Sequence of chain 1.C:
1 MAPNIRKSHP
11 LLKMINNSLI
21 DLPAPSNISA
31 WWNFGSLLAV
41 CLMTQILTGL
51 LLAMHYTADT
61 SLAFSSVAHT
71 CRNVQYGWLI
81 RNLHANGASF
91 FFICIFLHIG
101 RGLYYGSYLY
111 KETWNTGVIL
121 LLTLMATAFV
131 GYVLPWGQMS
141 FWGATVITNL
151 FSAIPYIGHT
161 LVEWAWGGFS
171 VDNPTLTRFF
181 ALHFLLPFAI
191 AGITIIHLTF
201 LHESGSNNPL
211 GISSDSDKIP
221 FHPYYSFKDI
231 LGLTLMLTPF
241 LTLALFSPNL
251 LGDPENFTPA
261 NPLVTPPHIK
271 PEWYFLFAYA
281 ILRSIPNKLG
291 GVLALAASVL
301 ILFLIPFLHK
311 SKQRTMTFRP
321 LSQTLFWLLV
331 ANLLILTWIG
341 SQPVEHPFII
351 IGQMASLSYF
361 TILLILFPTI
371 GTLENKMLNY

This protein binds this small molecule.
Small molecule (SMILES): COc1nn(C)c(=O)n1-c1cccc2ccc(C#CC(C)(C)C)cc12

Binding-site contacts:
Ligand atom N4 contacts residue PHE129 of chain 1.C at 3.6 Å.
Ligand atom CAC contacts residue ILE147 of chain 1.C at 3.8 Å (hydrophobic).
Ligand atom O6 contacts residue PHE275 of chain 1.C at 3.7 Å.
Ligand atom O3 contacts residue GLY143 of chain 1.C at 3.6 Å.
Ligand atom CAF contacts residue GLY143 of chain 1.C at 3.6 Å.
Ligand atom O3 contacts residue PHE129 of chain 1.C at 3.1 Å.
Ligand atom C7 contacts residue TYR132 of chain 1.C at 3.5 Å (hydrophobic).
Ligand atom C27 contacts residue PHE129 of chain 1.C at 3.4 Å (hydrophobic).
Ligand atom C7 contacts residue PHE275 of chain 1.C at 3.8 Å (hydrophobic).
Ligand atom CAI contacts residue PHE275 of chain 1.C at 3.6 Å (hydrophobic).
Ligand atom CAM contacts residue PRO271 of chain 1.C at 3.5 Å (hydrophobic).
Ligand atom CAL contacts residue PRO271 of chain 1.C at 3.7 Å (hydrophobic).
Ligand atom O6 contacts residue GLU272 of chain 1.C at 2.9 Å (salt-bridge).
Ligand atom CAJ contacts residue ILE147 of chain 1.C at 3.8 Å (hydrophobic).
Ligand atom CAG contacts residue PHE275 of chain 1.C at 3.6 Å (hydrophobic).
Ligand atom CAO contacts residue GLY143 of chain 1.C at 3.6 Å.
Ligand atom C3 contacts residue PHE129 of chain 1.C at 3.6 Å (hydrophobic).
Ligand atom C27 contacts residue VAL133 of chain 1.C at 3.2 Å (hydrophobic).
Ligand atom CAB contacts residue TYR279 of chain 1.C at 3.7 Å (hydrophobic).
Ligand atom C27 contacts residue ALA144 of chain 1.C at 3.7 Å (hydrophobic).
Ligand atom CAB contacts residue ILE147 of chain 1.C at 3.1 Å (hydrophobic).
Ligand atom CAE contacts residue PRO271 of chain 1.C at 3.4 Å (hydrophobic).
Ligand atom O3 contacts residue ALA144 of chain 1.C at 3.6 Å.
Ligand atom CAF contacts residue PRO271 of chain 1.C at 3.8 Å (hydrophobic).
Ligand atom CAC contacts residue PRO271 of chain 1.C at 3.6 Å (hydrophobic).
Ligand atom N5 contacts residue TYR132 of chain 1.C at 3.3 Å.
Ligand atom C7 contacts residue TYR274 of chain 1.C at 3.7 Å (hydrophobic).
Ligand atom CAF contacts residue LYS270 of chain 1.C at 3.2 Å.
Ligand atom O6 contacts residue PRO271 of chain 1.C at 3.5 Å.
Ligand atom CAJ contacts residue PHE275 of chain 1.C at 3.6 Å (hydrophobic).
Ligand atom CAP contacts residue LEU295 of chain 1.C at 3.6 Å (hydrophobic).
Ligand atom CAE contacts residue LYS270 of chain 1.C at 3.5 Å.
Ligand atom N2 contacts residue TYR132 of chain 1.C at 3.6 Å.
Ligand atom N4 contacts residue TYR132 of chain 1.C at 3.1 Å.
Ligand atom CAG contacts residue MET125 of chain 1.C at 3.5 Å (hydrophobic).
Ligand atom C6 contacts residue TYR132 of chain 1.C at 3.6 Å (hydrophobic).
Ligand atom C27 contacts residue TYR132 of chain 1.C at 3.6 Å (hydrophobic).
Ligand atom CAD contacts residue PRO271 of chain 1.C at 3.4 Å (hydrophobic).
Ligand atom CAK contacts residue ILE147 of chain 1.C at 3.4 Å (hydrophobic).
Ligand atom C3 contacts residue TYR132 of chain 1.C at 3.3 Å (hydrophobic).